Sequence of chain 1.F:
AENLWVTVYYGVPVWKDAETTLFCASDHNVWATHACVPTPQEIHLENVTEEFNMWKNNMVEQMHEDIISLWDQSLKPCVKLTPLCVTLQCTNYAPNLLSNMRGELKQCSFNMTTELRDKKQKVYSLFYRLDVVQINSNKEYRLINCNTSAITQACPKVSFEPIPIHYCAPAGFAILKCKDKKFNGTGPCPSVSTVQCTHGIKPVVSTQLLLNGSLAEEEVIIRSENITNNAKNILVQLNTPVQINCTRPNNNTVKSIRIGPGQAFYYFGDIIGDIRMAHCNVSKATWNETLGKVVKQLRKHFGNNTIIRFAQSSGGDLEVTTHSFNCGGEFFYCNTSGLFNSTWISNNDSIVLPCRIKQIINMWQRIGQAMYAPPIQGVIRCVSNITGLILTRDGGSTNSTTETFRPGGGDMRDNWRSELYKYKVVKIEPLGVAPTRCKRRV

The small molecule below binds the protein below.
Small molecule (SMILES): CC(=O)N[C@H]1[C@H](O[C@H]2[C@H](O)[C@@H](NC(C)=O)CO[C@@H]2CO)O[C@H](CO)[C@@H](O)[C@@H]1O

Binding-site contacts:
Ligand atom C6 contacts residue PRO261 of chain 1.F at 3.6 Å (hydrophobic).
Ligand atom C3 contacts residue ASN416 of chain 1.F at 3.7 Å.
Ligand atom C2 contacts residue ASN416 of chain 1.F at 2.4 Å.
Ligand atom O5 contacts residue ASN416 of chain 1.F at 2.2 Å (h-bond).
Ligand atom C4 contacts residue ASN416 of chain 1.F at 4.0 Å.
Ligand atom O6 contacts residue PRO261 of chain 1.F at 3.5 Å.
Ligand atom O5 contacts residue PRO261 of chain 1.F at 3.9 Å.
Ligand atom N2 contacts residue ASN416 of chain 1.F at 3.0 Å (h-bond).
Ligand atom C7 contacts residue ASN416 of chain 1.F at 3.8 Å.
Ligand atom C5 contacts residue ASN416 of chain 1.F at 3.6 Å.
Ligand atom O7 contacts residue ASN416 of chain 1.F at 4.2 Å.
Ligand atom C8 contacts residue NAG1 of chain 1.BA at 3.7 Å.
Ligand atom C5 contacts residue PRO261 of chain 1.F at 4.4 Å (hydrophobic).
Ligand atom C1 contacts residue ASN416 of chain 1.F at 1.4 Å.